A protein and the small-molecule ligand that binds it are described below.
Small molecule (SMILES): C[C@@H]1O[C@@H](O)[C@H](O)[C@H](O)[C@H]1O

Binding-site contacts:
Ligand atom C4 contacts residue TYR274 of chain 2.A at 4.4 Å (hydrophobic).
Ligand atom O3 contacts residue LYS275 of chain 2.A at 2.7 Å (salt-bridge).
Ligand atom C4 contacts residue GLU199 of chain 2.A at 3.7 Å.
Ligand atom C6 contacts residue GLY272 of chain 2.A at 3.6 Å.
Ligand atom O2 contacts residue CYS270 of chain 2.A at 4.0 Å.
Ligand atom C3 contacts residue ASP268 of chain 2.A at 4.0 Å.
Ligand atom C2 contacts residue ASP268 of chain 2.A at 3.3 Å.
Ligand atom C6 contacts residue TYR274 of chain 2.A at 4.0 Å (hydrophobic).
Ligand atom C3 contacts residue THR273 of chain 2.A at 4.5 Å.
Ligand atom O4 contacts residue THR273 of chain 2.A at 3.7 Å.
Ligand atom C3 contacts residue ASN263 of chain 2.A at 4.0 Å.
Ligand atom C3 contacts residue LYS275 of chain 2.A at 3.7 Å.
Ligand atom O2 contacts residue VAL271 of chain 2.A at 3.3 Å.
Ligand atom O4 contacts residue TYR274 of chain 2.A at 3.6 Å.
Ligand atom O5 contacts residue GLY272 of chain 2.A at 3.2 Å.
Ligand atom O2 contacts residue GLY272 of chain 2.A at 2.9 Å (h-bond).
Ligand atom O3 contacts residue GLU199 of chain 2.A at 2.5 Å (salt-bridge).
Ligand atom C1 contacts residue GLY272 of chain 2.A at 3.7 Å.
Ligand atom C2 contacts residue ASN263 of chain 2.A at 4.3 Å.
Ligand atom C2 contacts residue LYS275 of chain 2.A at 4.1 Å.
Ligand atom C4 contacts residue LYS275 of chain 2.A at 3.7 Å.
Ligand atom C2 contacts residue GLY272 of chain 2.A at 3.9 Å.
Ligand atom C4 contacts residue THR273 of chain 2.A at 3.5 Å.
Ligand atom O4 contacts residue GLU199 of chain 2.A at 2.7 Å (salt-bridge).
Ligand atom O3 contacts residue ASN263 of chain 2.A at 3.0 Å (h-bond).
Ligand atom O2 contacts residue LYS275 of chain 2.A at 3.3 Å (salt-bridge).
Ligand atom C3 contacts residue GLU199 of chain 2.A at 3.4 Å.
Ligand atom C5 contacts residue THR273 of chain 2.A at 4.3 Å.
Ligand atom O2 contacts residue THR273 of chain 2.A at 4.4 Å.
Ligand atom O4 contacts residue LYS275 of chain 2.A at 4.1 Å.
Ligand atom C5 contacts residue GLY272 of chain 2.A at 4.2 Å.
Ligand atom O2 contacts residue ASP268 of chain 2.A at 2.6 Å (salt-bridge).
Ligand atom O3 contacts residue ASP268 of chain 2.A at 3.4 Å (salt-bridge).
Ligand atom O3 contacts residue THR273 of chain 2.A at 4.3 Å.
Ligand atom C6 contacts residue THR273 of chain 2.A at 4.0 Å.

Sequence of chain 2.A:
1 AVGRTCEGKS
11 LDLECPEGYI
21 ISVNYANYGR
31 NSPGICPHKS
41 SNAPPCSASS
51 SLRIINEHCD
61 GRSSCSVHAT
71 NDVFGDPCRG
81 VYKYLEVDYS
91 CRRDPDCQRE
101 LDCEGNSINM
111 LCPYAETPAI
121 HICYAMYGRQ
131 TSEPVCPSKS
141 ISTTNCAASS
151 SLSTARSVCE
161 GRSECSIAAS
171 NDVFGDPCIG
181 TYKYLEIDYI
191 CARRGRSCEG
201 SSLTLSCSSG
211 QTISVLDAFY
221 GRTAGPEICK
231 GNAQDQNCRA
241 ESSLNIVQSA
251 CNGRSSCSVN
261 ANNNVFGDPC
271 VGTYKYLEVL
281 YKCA